Binding-site contacts:
Ligand atom C4 contacts residue ASN223 of chain 1.A at 4.1 Å.
Ligand atom C5 contacts residue ASN223 of chain 1.A at 3.6 Å.
Ligand atom C8 contacts residue ASN223 of chain 1.A at 3.2 Å.
Ligand atom O7 contacts residue ASN222 of chain 1.A at 3.8 Å.
Ligand atom O7 contacts residue ASN223 of chain 1.A at 4.1 Å.
Ligand atom C7 contacts residue LYS218 of chain 1.A at 4.5 Å.
Ligand atom N2 contacts residue ASN223 of chain 1.A at 3.0 Å (h-bond).
Ligand atom O7 contacts residue GLU219 of chain 1.A at 3.6 Å (salt-bridge).
Ligand atom C8 contacts residue ASN222 of chain 1.A at 3.2 Å.
Ligand atom C3 contacts residue ASN223 of chain 1.A at 3.7 Å.
Ligand atom C7 contacts residue ASN222 of chain 1.A at 4.1 Å.
Ligand atom C2 contacts residue ASN223 of chain 1.A at 2.3 Å.
Ligand atom C1 contacts residue ASN223 of chain 1.A at 1.4 Å.
Ligand atom C7 contacts residue ASN223 of chain 1.A at 3.4 Å.
Ligand atom O5 contacts residue ASN223 of chain 1.A at 2.3 Å (h-bond).
Ligand atom O7 contacts residue LYS218 of chain 1.A at 3.9 Å.

This protein binds this small molecule.
Small molecule (SMILES): CC(=O)N[C@@H]1[C@@H](O)[C@H](O)[C@@H](CO)O[C@H]1O

Sequence of chain 1.A:
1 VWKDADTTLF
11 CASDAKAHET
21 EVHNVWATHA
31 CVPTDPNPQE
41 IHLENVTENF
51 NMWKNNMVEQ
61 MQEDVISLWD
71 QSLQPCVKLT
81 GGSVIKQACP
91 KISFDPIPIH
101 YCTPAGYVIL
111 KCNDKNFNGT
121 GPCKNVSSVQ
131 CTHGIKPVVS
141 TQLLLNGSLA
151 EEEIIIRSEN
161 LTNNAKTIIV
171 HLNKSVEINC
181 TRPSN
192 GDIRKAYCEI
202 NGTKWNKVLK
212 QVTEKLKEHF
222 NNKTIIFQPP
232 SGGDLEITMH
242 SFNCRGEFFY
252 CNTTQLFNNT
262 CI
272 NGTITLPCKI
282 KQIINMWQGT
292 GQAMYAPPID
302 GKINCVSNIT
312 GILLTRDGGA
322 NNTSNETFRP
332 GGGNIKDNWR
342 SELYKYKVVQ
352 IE